Binding-site contacts:
Ligand atom O5 contacts residue ASN102 of chain 1.G at 2.3 Å (h-bond).
Ligand atom C2 contacts residue ILE107 of chain 1.G at 4.2 Å (hydrophobic).
Ligand atom C7 contacts residue ASN102 of chain 1.G at 3.2 Å.
Ligand atom C6 contacts residue GLY113 of chain 1.G at 4.3 Å.
Ligand atom O5 contacts residue LYS116 of chain 1.G at 3.9 Å.
Ligand atom C1 contacts residue ASN102 of chain 1.G at 1.5 Å.
Ligand atom C5 contacts residue ASN102 of chain 1.G at 3.6 Å.
Ligand atom C5 contacts residue ILE107 of chain 1.G at 4.5 Å (hydrophobic).
Ligand atom O6 contacts residue ILE107 of chain 1.G at 3.9 Å.
Ligand atom C1 contacts residue ILE107 of chain 1.G at 4.3 Å (hydrophobic).
Ligand atom C6 contacts residue ARG139 of chain 1.G at 3.7 Å.
Ligand atom O7 contacts residue ASN102 of chain 1.G at 4.1 Å.
Ligand atom C8 contacts residue ASN102 of chain 1.G at 3.4 Å.
Ligand atom C2 contacts residue ASN102 of chain 1.G at 2.6 Å.
Ligand atom O6 contacts residue GLY113 of chain 1.G at 4.4 Å.
Ligand atom C4 contacts residue ILE107 of chain 1.G at 4.4 Å (hydrophobic).
Ligand atom C8 contacts residue ILE107 of chain 1.G at 4.4 Å (hydrophobic).
Ligand atom C1 contacts residue LYS116 of chain 1.G at 3.5 Å.
Ligand atom O6 contacts residue ARG139 of chain 1.G at 4.4 Å.
Ligand atom O5 contacts residue ILE107 of chain 1.G at 3.8 Å.
Ligand atom C4 contacts residue ASN102 of chain 1.G at 4.3 Å.
Ligand atom C3 contacts residue ASN102 of chain 1.G at 3.9 Å.
Ligand atom N2 contacts residue ASN102 of chain 1.G at 2.5 Å (h-bond).
Ligand atom C5 contacts residue LYS116 of chain 1.G at 4.4 Å.

A small-molecule ligand and the protein it binds are described below.
Small molecule (SMILES): CC(=O)N[C@H]1[C@H](O[C@H]2[C@H](O)[C@@H](NC(C)=O)CO[C@@H]2CO)O[C@H](CO)[C@@H](O)[C@@H]1O

Sequence of chain 1.G:
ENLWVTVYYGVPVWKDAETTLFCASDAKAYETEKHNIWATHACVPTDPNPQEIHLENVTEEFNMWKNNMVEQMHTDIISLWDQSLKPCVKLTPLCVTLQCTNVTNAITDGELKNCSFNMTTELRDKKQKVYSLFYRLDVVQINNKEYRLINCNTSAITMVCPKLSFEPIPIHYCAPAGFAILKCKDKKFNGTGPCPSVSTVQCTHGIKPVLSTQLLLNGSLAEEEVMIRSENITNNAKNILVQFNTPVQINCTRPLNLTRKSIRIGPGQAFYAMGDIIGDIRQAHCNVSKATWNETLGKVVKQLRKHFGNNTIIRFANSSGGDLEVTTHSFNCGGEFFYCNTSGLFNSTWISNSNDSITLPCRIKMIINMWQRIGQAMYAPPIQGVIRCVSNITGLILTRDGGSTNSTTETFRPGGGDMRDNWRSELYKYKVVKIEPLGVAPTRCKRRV